The protein below binds the small molecule below.
Small molecule (SMILES): Cc1c(C(=O)O)[nH]c2cccc(CO)c12

Binding-site contacts:
Ligand atom CD2 contacts residue 3GL6 of chain 1.E at 2.9 Å.
Ligand atom O contacts residue CYS8 of chain 1.E at 2.7 Å (h-bond).
Ligand atom CD2 contacts residue THR3 of chain 1.E at 4.4 Å.
Ligand atom C contacts residue THR3 of chain 1.E at 4.2 Å.
Ligand atom CZ2 contacts residue THR3 of chain 1.E at 4.4 Å.
Ligand atom CD1 contacts residue THR3 of chain 1.E at 4.2 Å.
Ligand atom C contacts residue BB97 of chain 1.E at 4.2 Å.
Ligand atom CG contacts residue 3GL6 of chain 1.E at 3.2 Å.
Ligand atom O contacts residue BB97 of chain 1.E at 3.7 Å.
Ligand atom NE1 contacts residue CYS8 of chain 1.E at 3.0 Å (h-bond).
Ligand atom NE1 contacts residue BB92 of chain 1.E at 3.3 Å (h-bond).
Ligand atom CF contacts residue 3GL6 of chain 1.E at 1.6 Å.
Ligand atom CZ3 contacts residue 3GL6 of chain 1.E at 3.3 Å.
Ligand atom CE3 contacts residue 3GL6 of chain 1.E at 2.3 Å.
Ligand atom C contacts residue CYS8 of chain 1.E at 1.9 Å (hydrophobic).
Ligand atom CG contacts residue CYS8 of chain 1.E at 4.1 Å (hydrophobic).
Ligand atom CD1 contacts residue 3GL6 of chain 1.E at 4.4 Å.
Ligand atom CH2 contacts residue BB92 of chain 1.E at 4.4 Å.
Ligand atom CE2 contacts residue 3GL6 of chain 1.E at 4.0 Å.
Ligand atom CE2 contacts residue CYS8 of chain 1.E at 4.4 Å (hydrophobic).
Ligand atom CZ2 contacts residue BB92 of chain 1.E at 3.3 Å.
Ligand atom CE2 contacts residue THR3 of chain 1.E at 3.9 Å.
Ligand atom CB contacts residue 3GL6 of chain 1.E at 3.3 Å.
Ligand atom CE2 contacts residue BB92 of chain 1.E at 3.6 Å.
Ligand atom CD1 contacts residue CYS8 of chain 1.E at 2.8 Å (hydrophobic).
Ligand atom NE1 contacts residue THR3 of chain 1.E at 3.6 Å.

Sequence of chain 1.E:
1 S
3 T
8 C